Sequence of chain 1.A:
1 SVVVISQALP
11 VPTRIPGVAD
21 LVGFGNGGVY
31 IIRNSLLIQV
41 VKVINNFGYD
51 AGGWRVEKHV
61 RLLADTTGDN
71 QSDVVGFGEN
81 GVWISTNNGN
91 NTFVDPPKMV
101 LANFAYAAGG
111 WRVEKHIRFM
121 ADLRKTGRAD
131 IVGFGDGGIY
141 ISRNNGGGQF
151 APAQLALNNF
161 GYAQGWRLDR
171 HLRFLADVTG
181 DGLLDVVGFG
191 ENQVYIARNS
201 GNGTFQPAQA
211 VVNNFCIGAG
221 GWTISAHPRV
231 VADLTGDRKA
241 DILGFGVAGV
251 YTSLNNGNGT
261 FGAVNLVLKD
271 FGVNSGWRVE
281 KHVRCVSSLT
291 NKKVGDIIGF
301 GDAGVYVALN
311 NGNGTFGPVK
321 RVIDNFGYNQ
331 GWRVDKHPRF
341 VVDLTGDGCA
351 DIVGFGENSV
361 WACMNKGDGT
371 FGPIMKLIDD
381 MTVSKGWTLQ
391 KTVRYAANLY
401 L

Binding-site contacts:
Ligand atom C7 contacts residue TYR140 of chain 1.A at 4.4 Å (hydrophobic).
Ligand atom C7 contacts residue GLY109 of chain 1.A at 3.7 Å.
Ligand atom C5 contacts residue TYR140 of chain 1.A at 3.9 Å (hydrophobic).
Ligand atom C2 contacts residue GLY109 of chain 1.A at 3.8 Å.
Ligand atom C8 contacts residue ASP136 of chain 1.A at 3.8 Å.
Ligand atom C7 contacts residue ASP136 of chain 1.A at 3.6 Å.
Ligand atom CM contacts residue TRP111 of chain 1.A at 4.0 Å (hydrophobic).
Ligand atom O7 contacts residue ASP136 of chain 1.A at 2.8 Å (salt-bridge).
Ligand atom N2 contacts residue TRP111 of chain 1.A at 3.7 Å.
Ligand atom C7 contacts residue TRP111 of chain 1.A at 3.8 Å (hydrophobic).
Ligand atom SE contacts residue ASN103 of chain 1.A at 3.1 Å.
Ligand atom C3 contacts residue TYR140 of chain 1.A at 3.7 Å (hydrophobic).
Ligand atom O7 contacts residue TYR140 of chain 1.A at 3.3 Å.
Ligand atom C8 contacts residue GLY109 of chain 1.A at 3.5 Å.
Ligand atom SE contacts residue GLY109 of chain 1.A at 4.1 Å.
Ligand atom CM contacts residue ALA153 of chain 1.A at 3.7 Å (hydrophobic).
Ligand atom C1 contacts residue TYR140 of chain 1.A at 3.9 Å (hydrophobic).
Ligand atom O4 contacts residue TYR140 of chain 1.A at 4.2 Å.
Ligand atom O7 contacts residue GLY137 of chain 1.A at 4.3 Å.
Ligand atom C8 contacts residue GLY110 of chain 1.A at 4.4 Å.
Ligand atom C8 contacts residue TRP111 of chain 1.A at 3.4 Å (hydrophobic).
Ligand atom O5 contacts residue TYR140 of chain 1.A at 4.2 Å.
Ligand atom C4 contacts residue TYR140 of chain 1.A at 4.2 Å (hydrophobic).
Ligand atom C8 contacts residue GLY135 of chain 1.A at 4.0 Å.
Ligand atom O7 contacts residue GLY135 of chain 1.A at 3.6 Å.
Ligand atom CM contacts residue ASN103 of chain 1.A at 3.4 Å.
Ligand atom O3 contacts residue ASP136 of chain 1.A at 3.9 Å.
Ligand atom CM contacts residue TYR140 of chain 1.A at 3.8 Å (hydrophobic).
Ligand atom C8 contacts residue HIS116 of chain 1.A at 3.7 Å.
Ligand atom SE contacts residue TRP111 of chain 1.A at 3.4 Å.
Ligand atom O7 contacts residue TRP111 of chain 1.A at 3.9 Å.
Ligand atom N2 contacts residue GLY109 of chain 1.A at 2.9 Å (h-bond).
Ligand atom C7 contacts residue GLY135 of chain 1.A at 4.2 Å.

The small molecule below binds the protein below.
Small molecule (SMILES): C[Se][C@@H]1O[C@H](CO)[C@@H](O)[C@H](O)[C@H]1NC(C)=O